Binding-site contacts:
Ligand atom N contacts residue THR119 of chain 1.B at 4.0 Å.
Ligand atom NH1 contacts residue GLN121 of chain 1.B at 4.0 Å.
Ligand atom CA contacts residue GLY126 of chain 1.B at 3.6 Å.
Ligand atom O contacts residue ASP127 of chain 1.B at 3.9 Å.
Ligand atom CB contacts residue TYR128 of chain 1.B at 4.2 Å (hydrophobic).
Ligand atom C contacts residue TYR128 of chain 1.B at 3.8 Å (hydrophobic).
Ligand atom C contacts residue THR119 of chain 1.B at 3.6 Å.
Ligand atom OG contacts residue TYR128 of chain 1.B at 3.6 Å.
Ligand atom C contacts residue GLY126 of chain 1.B at 4.0 Å.
Ligand atom CB contacts residue THR119 of chain 1.B at 3.5 Å.
Ligand atom CA contacts residue THR119 of chain 1.B at 4.2 Å.
Ligand atom O contacts residue GLY126 of chain 1.B at 3.8 Å.
Ligand atom OG contacts residue ALA124 of chain 1.B at 3.7 Å.
Ligand atom O contacts residue GLY126 of chain 1.B at 3.9 Å.
Ligand atom N contacts residue GLY126 of chain 1.B at 3.5 Å (h-bond).
Ligand atom CB contacts residue GLY115 of chain 1.B at 3.4 Å.
Ligand atom OG contacts residue THR119 of chain 1.B at 3.1 Å.
Ligand atom NH2 contacts residue THR119 of chain 1.B at 3.7 Å.
Ligand atom OG contacts residue ASP127 of chain 1.B at 3.1 Å (salt-bridge).
Ligand atom CA contacts residue THR119 of chain 1.B at 3.8 Å.
Ligand atom CB contacts residue GLY126 of chain 1.B at 4.0 Å.
Ligand atom CA contacts residue ARG41 of chain 1.B at 3.6 Å.
Ligand atom NH1 contacts residue ALA124 of chain 1.B at 3.9 Å.
Ligand atom N contacts residue THR119 of chain 1.B at 3.5 Å.
Ligand atom CB contacts residue ASP127 of chain 1.B at 4.1 Å.
Ligand atom O contacts residue TYR128 of chain 1.B at 3.2 Å (h-bond).
Ligand atom CB contacts residue THR119 of chain 1.B at 3.5 Å.
Ligand atom CA contacts residue TYR128 of chain 1.B at 3.5 Å (hydrophobic).
Ligand atom O contacts residue PHE125 of chain 1.B at 3.7 Å.
Ligand atom N contacts residue TYR128 of chain 1.B at 3.4 Å (h-bond).
Ligand atom O contacts residue THR119 of chain 1.B at 3.4 Å (h-bond).
Ligand atom O contacts residue TYR128 of chain 1.B at 4.0 Å.
Ligand atom CB contacts residue ALA124 of chain 1.B at 3.6 Å (hydrophobic).
Ligand atom OG contacts residue GLY126 of chain 1.B at 3.5 Å (h-bond).
Ligand atom NH2 contacts residue SER120 of chain 1.B at 3.6 Å (h-bond).
Ligand atom O contacts residue ARG41 of chain 1.B at 3.1 Å (salt-bridge).
Ligand atom C contacts residue ARG41 of chain 1.B at 4.0 Å.
Ligand atom C contacts residue ARG41 of chain 1.B at 3.6 Å.
Ligand atom O contacts residue ARG41 of chain 1.B at 3.9 Å.
Ligand atom O contacts residue ALA124 of chain 1.B at 3.9 Å.

This protein binds this small molecule.
Small molecule (SMILES): CC(C)[C@H](N)C(=O)N[C@@H](CCCN=C(N)N)C(=O)N[C@@H](CO)C(=O)N[C@@H](CO)C(=O)N[C@@H](C)C(=O)N[C@H](C=O)[C@@H](C)O

Sequence of chain 1.B:
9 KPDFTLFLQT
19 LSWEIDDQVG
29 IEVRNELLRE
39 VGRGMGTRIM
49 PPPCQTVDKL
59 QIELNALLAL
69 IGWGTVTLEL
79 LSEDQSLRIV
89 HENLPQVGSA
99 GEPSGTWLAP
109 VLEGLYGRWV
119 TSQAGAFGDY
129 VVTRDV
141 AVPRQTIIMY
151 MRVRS